The small molecule below binds the protein below.
Small molecule (SMILES): O=C(N[C@@H](Cc1ccc(F)cc1)C(=O)N1CCC(O)CC1)c1cc2cc(Cl)ccc2[nH]1

Sequence of chain 2.A:
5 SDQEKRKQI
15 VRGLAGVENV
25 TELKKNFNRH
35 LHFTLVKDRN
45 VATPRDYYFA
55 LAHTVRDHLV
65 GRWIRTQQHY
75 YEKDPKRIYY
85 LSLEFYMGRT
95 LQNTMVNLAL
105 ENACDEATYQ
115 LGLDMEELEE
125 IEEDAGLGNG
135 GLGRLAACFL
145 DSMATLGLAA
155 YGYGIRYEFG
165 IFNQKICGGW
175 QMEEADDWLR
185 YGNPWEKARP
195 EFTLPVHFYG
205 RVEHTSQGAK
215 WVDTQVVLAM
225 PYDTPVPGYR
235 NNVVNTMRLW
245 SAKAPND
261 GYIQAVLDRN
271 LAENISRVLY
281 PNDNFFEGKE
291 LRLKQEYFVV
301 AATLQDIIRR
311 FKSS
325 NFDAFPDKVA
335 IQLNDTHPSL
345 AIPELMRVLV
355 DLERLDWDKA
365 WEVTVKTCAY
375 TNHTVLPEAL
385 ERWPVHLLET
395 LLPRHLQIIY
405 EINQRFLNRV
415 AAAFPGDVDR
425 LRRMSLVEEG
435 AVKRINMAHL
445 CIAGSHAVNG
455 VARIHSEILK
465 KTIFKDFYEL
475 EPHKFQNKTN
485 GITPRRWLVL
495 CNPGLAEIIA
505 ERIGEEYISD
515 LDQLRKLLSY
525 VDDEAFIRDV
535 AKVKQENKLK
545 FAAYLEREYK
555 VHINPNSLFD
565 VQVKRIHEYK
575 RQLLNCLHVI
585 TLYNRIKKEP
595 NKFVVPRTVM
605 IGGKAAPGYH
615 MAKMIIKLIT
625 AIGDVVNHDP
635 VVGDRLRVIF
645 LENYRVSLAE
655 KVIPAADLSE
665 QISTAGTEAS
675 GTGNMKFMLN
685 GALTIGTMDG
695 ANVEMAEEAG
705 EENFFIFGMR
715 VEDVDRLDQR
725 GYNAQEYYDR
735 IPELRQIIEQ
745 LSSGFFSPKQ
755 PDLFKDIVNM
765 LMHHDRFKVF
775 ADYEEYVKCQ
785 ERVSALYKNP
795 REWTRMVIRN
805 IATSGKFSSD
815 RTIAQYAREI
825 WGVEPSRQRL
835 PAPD

Sequence of chain 1.A:
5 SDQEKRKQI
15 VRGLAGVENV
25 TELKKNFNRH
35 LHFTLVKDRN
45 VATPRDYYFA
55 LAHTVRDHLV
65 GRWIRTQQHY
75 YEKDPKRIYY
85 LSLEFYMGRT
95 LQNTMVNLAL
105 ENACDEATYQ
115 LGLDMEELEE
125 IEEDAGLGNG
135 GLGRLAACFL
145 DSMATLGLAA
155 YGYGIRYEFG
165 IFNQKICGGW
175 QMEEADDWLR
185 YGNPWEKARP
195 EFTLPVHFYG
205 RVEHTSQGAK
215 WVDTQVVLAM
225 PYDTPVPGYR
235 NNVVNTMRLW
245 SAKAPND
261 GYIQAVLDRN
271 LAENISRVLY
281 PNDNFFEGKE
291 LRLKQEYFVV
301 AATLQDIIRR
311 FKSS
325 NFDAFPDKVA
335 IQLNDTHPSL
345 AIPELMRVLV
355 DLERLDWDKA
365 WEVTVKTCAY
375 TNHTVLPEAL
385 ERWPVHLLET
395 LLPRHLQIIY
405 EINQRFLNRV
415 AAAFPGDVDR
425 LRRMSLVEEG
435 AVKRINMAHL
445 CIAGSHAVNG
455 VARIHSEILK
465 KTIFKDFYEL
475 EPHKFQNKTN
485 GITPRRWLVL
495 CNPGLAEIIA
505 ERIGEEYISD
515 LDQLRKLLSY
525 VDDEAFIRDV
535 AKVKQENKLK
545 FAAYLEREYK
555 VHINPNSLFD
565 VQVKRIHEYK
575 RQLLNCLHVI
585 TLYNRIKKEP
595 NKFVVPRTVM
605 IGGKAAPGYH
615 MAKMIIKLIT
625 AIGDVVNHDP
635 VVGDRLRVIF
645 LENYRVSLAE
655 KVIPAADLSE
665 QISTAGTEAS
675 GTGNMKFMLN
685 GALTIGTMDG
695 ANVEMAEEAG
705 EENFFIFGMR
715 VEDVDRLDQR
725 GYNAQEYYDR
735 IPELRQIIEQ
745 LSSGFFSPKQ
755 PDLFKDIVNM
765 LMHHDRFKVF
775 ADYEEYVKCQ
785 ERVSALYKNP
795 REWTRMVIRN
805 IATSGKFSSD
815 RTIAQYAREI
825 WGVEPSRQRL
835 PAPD

Binding-site contacts:
Ligand atom C1 contacts residue TRP67 of chain 1.A at 3.7 Å (hydrophobic).
Ligand atom C4 contacts residue GLU190 of chain 1.A at 3.7 Å.
Ligand atom C20 contacts residue HIS57 of chain 2.A at 3.6 Å.
Ligand atom C8 contacts residue GLU190 of chain 1.A at 3.7 Å.
Ligand atom O2 contacts residue LYS191 of chain 1.A at 2.7 Å.
Ligand atom O1 contacts residue GLU190 of chain 1.A at 3.3 Å (salt-bridge).
Ligand atom C1 contacts residue ARG60 of chain 1.A at 3.6 Å.
Ligand atom N1 contacts residue LYS191 of chain 1.A at 3.7 Å.
Ligand atom C10 contacts residue THR38 of chain 2.A at 3.5 Å.
Ligand atom N2 contacts residue THR38 of chain 2.A at 2.6 Å (h-bond).
Ligand atom C23 contacts residue HIS57 of chain 2.A at 3.5 Å.
Ligand atom C5 contacts residue VAL40 of chain 2.A at 3.4 Å (hydrophobic).
Ligand atom F1 contacts residue ASN187 of chain 2.A at 3.1 Å.
Ligand atom CL1 contacts residue TRP67 of chain 1.A at 3.4 Å.
Ligand atom C7 contacts residue THR38 of chain 2.A at 3.3 Å.
Ligand atom F1 contacts residue PHE53 of chain 2.A at 3.6 Å.
Ligand atom C2 contacts residue PRO229 of chain 1.A at 3.7 Å (hydrophobic).
Ligand atom C2 contacts residue TRP189 of chain 1.A at 3.7 Å (hydrophobic).
Ligand atom F1 contacts residue PRO188 of chain 2.A at 2.8 Å.
Ligand atom C2 contacts residue TRP67 of chain 1.A at 3.6 Å (hydrophobic).
Ligand atom C7 contacts residue ARG60 of chain 1.A at 2.9 Å.
Ligand atom C22 contacts residue HIS57 of chain 2.A at 3.7 Å.
Ligand atom N1 contacts residue GLU190 of chain 1.A at 2.8 Å (salt-bridge).
Ligand atom C5 contacts residue ARG60 of chain 1.A at 3.1 Å.
Ligand atom F1 contacts residue GLY186 of chain 2.A at 3.3 Å.
Ligand atom C3 contacts residue TRP189 of chain 1.A at 3.1 Å (hydrophobic).
Ligand atom C6 contacts residue ARG60 of chain 1.A at 3.5 Å.
Ligand atom C9 contacts residue THR38 of chain 2.A at 3.6 Å.
Ligand atom C22 contacts residue PHE53 of chain 2.A at 3.5 Å (hydrophobic).
Ligand atom C3 contacts residue PRO188 of chain 1.A at 3.5 Å (hydrophobic).
Ligand atom C4 contacts residue ARG60 of chain 1.A at 3.2 Å.
Ligand atom C19 contacts residue HIS57 of chain 2.A at 3.4 Å.
Ligand atom C7 contacts residue VAL40 of chain 2.A at 3.3 Å (hydrophobic).
Ligand atom C8 contacts residue ARG60 of chain 1.A at 3.6 Å.
Ligand atom CL1 contacts residue VAL64 of chain 1.A at 3.1 Å.
Ligand atom C6 contacts residue VAL40 of chain 2.A at 3.4 Å (hydrophobic).
Ligand atom C18 contacts residue HIS57 of chain 2.A at 3.3 Å.
Ligand atom C8 contacts residue LYS191 of chain 1.A at 3.7 Å.
Ligand atom N1 contacts residue ARG60 of chain 1.A at 3.5 Å (salt-bridge).
Ligand atom C17 contacts residue THR38 of chain 2.A at 3.3 Å.